Binding-site contacts:
Ligand atom C6 contacts residue ASP250 of chain 1.A at 3.5 Å.
Ligand atom O3 contacts residue GLU294 of chain 1.A at 2.6 Å (salt-bridge).
Ligand atom O3 contacts residue GLN311 of chain 1.A at 3.2 Å.
Ligand atom C6 contacts residue LEU373 of chain 1.A at 3.3 Å (hydrophobic).
Ligand atom C6 contacts residue LYS308 of chain 1.A at 3.6 Å.
Ligand atom C5 contacts residue GLN375 of chain 1.A at 3.6 Å.
Ligand atom C6 contacts residue ILE285 of chain 1.A at 3.5 Å (hydrophobic).
Ligand atom C4 contacts residue GLU294 of chain 1.A at 3.6 Å.
Ligand atom O6 contacts residue ASP250 of chain 1.A at 2.5 Å (salt-bridge).
Ligand atom C5 contacts residue ARG283 of chain 1.A at 3.5 Å.
Ligand atom C8 contacts residue ASN119 of chain 3.A at 3.4 Å.
Ligand atom O4 contacts residue ARG247 of chain 1.A at 3.3 Å (salt-bridge).
Ligand atom O3 contacts residue GLY312 of chain 1.A at 2.9 Å (h-bond).
Ligand atom C3 contacts residue GLU294 of chain 1.A at 3.4 Å.
Ligand atom O5 contacts residue GLY312 of chain 1.A at 3.6 Å (h-bond).
Ligand atom O5 contacts residue GLY374 of chain 1.A at 3.2 Å.
Ligand atom O2 contacts residue ASN249 of chain 1.A at 3.2 Å (h-bond).
Ligand atom C3 contacts residue GLY312 of chain 1.A at 3.1 Å.
Ligand atom O6 contacts residue LYS308 of chain 1.A at 2.8 Å (salt-bridge).
Ligand atom O4 contacts residue ILE287 of chain 1.A at 3.2 Å.
Ligand atom O3 contacts residue ASP250 of chain 1.A at 2.9 Å (salt-bridge).
Ligand atom O6 contacts residue THR310 of chain 1.A at 3.5 Å (h-bond).
Ligand atom O6 contacts residue GLN375 of chain 1.A at 3.3 Å.
Ligand atom C1 contacts residue ASN120 of chain 3.A at 1.4 Å.
Ligand atom C5 contacts residue ASN120 of chain 3.A at 3.6 Å.
Ligand atom C6 contacts residue THR310 of chain 1.A at 3.6 Å.
Ligand atom C7 contacts residue ASN120 of chain 3.A at 3.6 Å.
Ligand atom O5 contacts residue ARG283 of chain 1.A at 3.1 Å (salt-bridge).
Ligand atom O5 contacts residue ASN120 of chain 3.A at 2.4 Å (h-bond).
Ligand atom O5 contacts residue ASP250 of chain 1.A at 3.5 Å (salt-bridge).
Ligand atom O4 contacts residue GLU294 of chain 1.A at 2.9 Å (salt-bridge).
Ligand atom O2 contacts residue LEU296 of chain 1.A at 3.4 Å.
Ligand atom O3 contacts residue ASN249 of chain 1.A at 2.8 Å (h-bond).
Ligand atom C6 contacts residue GLN311 of chain 1.A at 3.6 Å.
Ligand atom N2 contacts residue ASN120 of chain 3.A at 2.9 Å (h-bond).
Ligand atom C2 contacts residue ASN120 of chain 3.A at 2.4 Å.
Ligand atom O3 contacts residue ARG283 of chain 1.A at 3.0 Å (salt-bridge).
Ligand atom O5 contacts residue GLN375 of chain 1.A at 3.3 Å (h-bond).
Ligand atom O2 contacts residue GLY312 of chain 1.A at 3.1 Å.
Ligand atom O6 contacts residue ILE285 of chain 1.A at 2.8 Å (h-bond).

This small molecule binds to this protein.
Small molecule (SMILES): CC(=O)N[C@H]1[C@H](O[C@H]2[C@H](O)[C@@H](NC(C)=O)CO[C@@H]2CO)O[C@H](CO)[C@@H](O[C@@H]2O[C@H](CO[C@H]3O[C@H](CO)[C@@H](O)[C@H](O)[C@@H]3O)[C@@H](O)[C@H](O[C@H]3O[C@H](CO)[C@@H](O)[C@H](O)[C@@H]3O[C@H]3O[C@H](CO)[C@@H](O)[C@H](O)[C@@H]3O[C@H]3O[C@H](CO)[C@@H](O)[C@H](O)[C@@H]3O)[C@@H]2O)[C@@H]1O

Sequence of chain 1.A:
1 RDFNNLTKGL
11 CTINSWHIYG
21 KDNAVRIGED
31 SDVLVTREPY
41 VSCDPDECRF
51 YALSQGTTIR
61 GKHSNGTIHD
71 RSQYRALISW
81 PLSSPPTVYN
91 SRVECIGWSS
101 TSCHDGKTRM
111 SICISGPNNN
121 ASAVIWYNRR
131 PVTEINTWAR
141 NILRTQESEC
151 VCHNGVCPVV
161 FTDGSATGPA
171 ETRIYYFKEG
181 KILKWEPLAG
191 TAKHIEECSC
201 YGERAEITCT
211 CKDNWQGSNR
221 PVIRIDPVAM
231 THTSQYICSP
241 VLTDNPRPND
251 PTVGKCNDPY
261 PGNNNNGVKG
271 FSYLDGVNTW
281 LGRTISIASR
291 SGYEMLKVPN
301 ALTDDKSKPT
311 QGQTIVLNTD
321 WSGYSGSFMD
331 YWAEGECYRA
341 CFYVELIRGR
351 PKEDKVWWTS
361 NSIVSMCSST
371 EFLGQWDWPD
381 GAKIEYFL

Sequence of chain 3.A:
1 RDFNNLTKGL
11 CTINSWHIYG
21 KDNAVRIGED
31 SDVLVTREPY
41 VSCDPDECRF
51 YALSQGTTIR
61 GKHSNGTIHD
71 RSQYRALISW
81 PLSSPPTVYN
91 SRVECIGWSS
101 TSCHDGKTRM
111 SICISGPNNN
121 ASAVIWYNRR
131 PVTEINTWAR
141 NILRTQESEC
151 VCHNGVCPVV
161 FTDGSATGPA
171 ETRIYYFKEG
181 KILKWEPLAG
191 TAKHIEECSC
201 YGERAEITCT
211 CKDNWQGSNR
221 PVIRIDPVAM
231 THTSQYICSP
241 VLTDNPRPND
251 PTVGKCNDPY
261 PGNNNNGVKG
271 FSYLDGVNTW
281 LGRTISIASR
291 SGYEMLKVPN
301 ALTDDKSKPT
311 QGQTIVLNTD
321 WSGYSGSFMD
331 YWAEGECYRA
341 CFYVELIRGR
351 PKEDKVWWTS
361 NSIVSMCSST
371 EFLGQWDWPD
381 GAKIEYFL